Binding-site contacts:
Ligand atom C1 contacts residue THR155 of chain 34.C at 3.8 Å.
Ligand atom O7 contacts residue TRP101 of chain 34.A at 3.8 Å.
Ligand atom N2 contacts residue ASN153 of chain 34.C at 2.9 Å (h-bond).
Ligand atom C2 contacts residue HIS149 of chain 34.C at 3.6 Å.
Ligand atom O3 contacts residue HIS149 of chain 34.C at 4.0 Å.
Ligand atom C5 contacts residue LYS157 of chain 34.C at 3.9 Å.
Ligand atom C1 contacts residue HIS158 of chain 34.C at 4.1 Å.
Ligand atom C7 contacts residue GLY102 of chain 34.A at 4.1 Å.
Ligand atom C1 contacts residue HIS149 of chain 34.C at 3.4 Å.
Ligand atom C8 contacts residue ASN153 of chain 34.C at 4.0 Å.
Ligand atom O5 contacts residue HIS149 of chain 34.C at 3.5 Å.
Ligand atom N2 contacts residue HIS149 of chain 34.C at 4.2 Å.
Ligand atom C2 contacts residue ASN153 of chain 34.C at 2.5 Å.
Ligand atom C5 contacts residue ASN153 of chain 34.C at 3.7 Å.
Ligand atom C7 contacts residue ASN153 of chain 34.C at 3.6 Å.
Ligand atom O5 contacts residue HIS158 of chain 34.C at 3.1 Å.
Ligand atom O7 contacts residue ASN153 of chain 34.C at 4.5 Å.
Ligand atom C1 contacts residue ASN153 of chain 34.C at 1.4 Å.
Ligand atom O7 contacts residue GLY102 of chain 34.A at 3.0 Å (h-bond).
Ligand atom C8 contacts residue TRP101 of chain 34.A at 4.4 Å (hydrophobic).
Ligand atom O5 contacts residue THR155 of chain 34.C at 4.5 Å.
Ligand atom O5 contacts residue ASN153 of chain 34.C at 2.4 Å (h-bond).
Ligand atom C5 contacts residue HIS158 of chain 34.C at 4.0 Å.
Ligand atom C6 contacts residue LYS157 of chain 34.C at 3.6 Å.
Ligand atom C3 contacts residue HIS149 of chain 34.C at 4.3 Å.
Ligand atom C6 contacts residue HIS158 of chain 34.C at 3.7 Å.
Ligand atom C3 contacts residue ASN153 of chain 34.C at 3.8 Å.
Ligand atom C4 contacts residue ASN153 of chain 34.C at 4.2 Å.
Ligand atom C8 contacts residue HIS149 of chain 34.C at 3.7 Å.
Ligand atom C5 contacts residue HIS149 of chain 34.C at 4.2 Å.
Ligand atom C7 contacts residue HIS149 of chain 34.C at 4.3 Å.
Ligand atom O6 contacts residue LYS157 of chain 34.C at 3.2 Å (salt-bridge).
Ligand atom C4 contacts residue HIS149 of chain 34.C at 4.0 Å.
Ligand atom O4 contacts residue LYS157 of chain 34.C at 4.5 Å.

Sequence of chain 34.A:
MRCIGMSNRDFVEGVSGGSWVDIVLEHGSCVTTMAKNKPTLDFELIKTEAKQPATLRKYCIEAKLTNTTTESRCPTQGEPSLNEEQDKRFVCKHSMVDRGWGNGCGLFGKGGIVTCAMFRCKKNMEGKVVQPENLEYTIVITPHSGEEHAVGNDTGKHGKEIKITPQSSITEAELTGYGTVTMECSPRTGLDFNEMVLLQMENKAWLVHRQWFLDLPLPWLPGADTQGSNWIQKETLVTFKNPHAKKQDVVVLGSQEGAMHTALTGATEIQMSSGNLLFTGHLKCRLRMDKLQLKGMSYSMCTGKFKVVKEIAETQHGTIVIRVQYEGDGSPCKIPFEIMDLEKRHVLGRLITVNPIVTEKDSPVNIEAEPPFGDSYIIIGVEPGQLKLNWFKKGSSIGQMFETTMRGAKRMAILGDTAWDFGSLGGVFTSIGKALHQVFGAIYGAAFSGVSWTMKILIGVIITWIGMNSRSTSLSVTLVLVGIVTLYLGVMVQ

Sequence of chain 34.C:
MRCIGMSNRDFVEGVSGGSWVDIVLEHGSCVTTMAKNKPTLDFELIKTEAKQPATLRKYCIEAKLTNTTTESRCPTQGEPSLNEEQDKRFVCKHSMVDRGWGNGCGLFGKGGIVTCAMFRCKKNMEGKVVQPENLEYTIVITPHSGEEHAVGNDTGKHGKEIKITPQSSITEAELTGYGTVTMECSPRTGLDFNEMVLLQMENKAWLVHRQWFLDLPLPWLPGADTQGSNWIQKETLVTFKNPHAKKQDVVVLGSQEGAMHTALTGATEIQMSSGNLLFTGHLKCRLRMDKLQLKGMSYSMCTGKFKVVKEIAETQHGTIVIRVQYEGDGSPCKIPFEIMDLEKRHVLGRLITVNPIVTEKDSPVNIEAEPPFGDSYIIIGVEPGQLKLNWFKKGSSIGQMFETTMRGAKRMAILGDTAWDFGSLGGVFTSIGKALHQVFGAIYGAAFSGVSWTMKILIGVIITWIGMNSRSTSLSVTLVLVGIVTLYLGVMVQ

This small molecule binds to this protein.
Small molecule (SMILES): CC(=O)N[C@@H]1[C@@H](O)[C@H](O)[C@@H](CO)O[C@H]1O